Sequence of chain 1.B:
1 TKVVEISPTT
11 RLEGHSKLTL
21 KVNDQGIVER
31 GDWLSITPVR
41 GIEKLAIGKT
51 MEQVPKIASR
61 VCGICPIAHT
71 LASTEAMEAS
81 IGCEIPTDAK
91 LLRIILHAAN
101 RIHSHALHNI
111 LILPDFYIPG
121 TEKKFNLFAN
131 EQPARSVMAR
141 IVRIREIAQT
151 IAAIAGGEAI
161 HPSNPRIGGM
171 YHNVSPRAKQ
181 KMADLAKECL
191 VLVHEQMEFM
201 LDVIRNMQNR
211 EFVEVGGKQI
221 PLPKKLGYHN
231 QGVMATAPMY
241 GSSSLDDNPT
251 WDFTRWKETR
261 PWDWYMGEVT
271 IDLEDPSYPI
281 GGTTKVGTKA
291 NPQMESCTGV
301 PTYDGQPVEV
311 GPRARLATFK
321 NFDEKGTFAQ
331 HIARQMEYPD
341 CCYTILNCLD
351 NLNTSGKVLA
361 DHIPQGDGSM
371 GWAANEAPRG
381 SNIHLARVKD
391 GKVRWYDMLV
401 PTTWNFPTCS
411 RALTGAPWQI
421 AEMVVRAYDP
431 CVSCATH

Binding-site contacts:
Ligand atom C4 contacts residue SER369 of chain 1.B at 3.7 Å.
Ligand atom C4 contacts residue ASP367 of chain 1.B at 4.0 Å.
Ligand atom C2 contacts residue GLY368 of chain 1.B at 4.2 Å.
Ligand atom O5 contacts residue ARG387 of chain 1.B at 4.4 Å.
Ligand atom C3 contacts residue ASP367 of chain 1.B at 3.7 Å.
Ligand atom C3 contacts residue SER369 of chain 1.B at 4.1 Å.
Ligand atom C1 contacts residue ASP367 of chain 1.B at 4.0 Å.
Ligand atom O5 contacts residue SER369 of chain 1.B at 3.6 Å (h-bond).
Ligand atom C2 contacts residue ASP367 of chain 1.B at 3.7 Å.
Ligand atom O5 contacts residue GLY368 of chain 1.B at 4.3 Å.
Ligand atom C2 contacts residue SER369 of chain 1.B at 3.9 Å.

This small molecule binds to this protein.
Small molecule (SMILES): C[C@@H](O)[C@@H](C)O